A protein and the small-molecule ligand that binds it are described below.
Small molecule (SMILES): CC(=O)N[C@@H]1[C@@H](O)[C@H](O)[C@@H](CO)O[C@H]1O

Sequence of chain 47.B:
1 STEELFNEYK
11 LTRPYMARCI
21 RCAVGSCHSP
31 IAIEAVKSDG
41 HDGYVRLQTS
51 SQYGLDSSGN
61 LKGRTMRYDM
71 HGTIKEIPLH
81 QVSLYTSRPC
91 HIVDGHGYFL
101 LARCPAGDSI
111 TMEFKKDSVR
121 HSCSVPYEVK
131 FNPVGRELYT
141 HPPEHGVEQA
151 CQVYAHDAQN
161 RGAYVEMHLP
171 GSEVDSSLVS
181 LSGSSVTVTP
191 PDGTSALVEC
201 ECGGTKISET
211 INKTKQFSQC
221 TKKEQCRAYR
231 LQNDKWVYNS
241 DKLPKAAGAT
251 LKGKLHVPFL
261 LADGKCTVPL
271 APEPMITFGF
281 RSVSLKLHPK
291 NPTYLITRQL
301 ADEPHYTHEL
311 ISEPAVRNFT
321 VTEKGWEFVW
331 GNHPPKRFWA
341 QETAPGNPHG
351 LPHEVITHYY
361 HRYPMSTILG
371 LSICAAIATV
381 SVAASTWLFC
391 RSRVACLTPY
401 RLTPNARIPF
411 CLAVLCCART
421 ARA

Binding-site contacts:
Ligand atom O5 contacts residue ASN212 of chain 47.B at 2.4 Å (h-bond).
Ligand atom N2 contacts residue ASN212 of chain 47.B at 2.9 Å (h-bond).
Ligand atom C7 contacts residue ASN212 of chain 47.B at 3.9 Å.
Ligand atom C3 contacts residue ASN212 of chain 47.B at 3.8 Å.
Ligand atom C4 contacts residue ASN212 of chain 47.B at 4.2 Å.
Ligand atom O7 contacts residue ASN212 of chain 47.B at 4.5 Å.
Ligand atom C5 contacts residue ASN212 of chain 47.B at 3.7 Å.
Ligand atom C1 contacts residue ILE211 of chain 47.B at 4.1 Å (hydrophobic).
Ligand atom C1 contacts residue ASN212 of chain 47.B at 1.4 Å.
Ligand atom C2 contacts residue ASN212 of chain 47.B at 2.5 Å.
Ligand atom N2 contacts residue ILE211 of chain 47.B at 4.0 Å.
Ligand atom O6 contacts residue ASN212 of chain 47.B at 4.4 Å.